Binding-site contacts:
Ligand atom C16 contacts residue ILE254 of chain 1.C at 4.1 Å (hydrophobic).
Ligand atom C8 contacts residue ILE254 of chain 1.C at 4.2 Å (hydrophobic).
Ligand atom C1 contacts residue VAL250 of chain 1.C at 4.0 Å (hydrophobic).
Ligand atom C8 contacts residue GLY226 of chain 1.C at 3.3 Å.
Ligand atom C4 contacts residue LEU253 of chain 1.C at 3.8 Å (hydrophobic).
Ligand atom C5 contacts residue LEU253 of chain 1.C at 3.7 Å (hydrophobic).
Ligand atom C1 contacts residue GLY226 of chain 1.C at 3.8 Å.
Ligand atom C2 contacts residue VAL250 of chain 1.C at 3.5 Å (hydrophobic).
Ligand atom C9 contacts residue VAL250 of chain 1.C at 4.0 Å (hydrophobic).
Ligand atom O17 contacts residue GLY230 of chain 1.C at 3.4 Å.
Ligand atom C6 contacts residue VAL250 of chain 1.C at 4.2 Å (hydrophobic).
Ligand atom O7 contacts residue VAL250 of chain 1.C at 3.6 Å.
Ligand atom C9 contacts residue GLY230 of chain 1.C at 3.4 Å.
Ligand atom C10 contacts residue ALA231 of chain 1.C at 3.9 Å (hydrophobic).
Ligand atom C10 contacts residue ILE254 of chain 1.C at 4.0 Å (hydrophobic).
Ligand atom C1 contacts residue PRO227 of chain 1.C at 3.8 Å (hydrophobic).
Ligand atom O7 contacts residue PRO227 of chain 1.C at 4.1 Å.
Ligand atom C10 contacts residue GLY226 of chain 1.C at 3.8 Å.
Ligand atom C9 contacts residue ALA231 of chain 1.C at 3.5 Å (hydrophobic).
Ligand atom C8 contacts residue VAL250 of chain 1.C at 3.8 Å (hydrophobic).
Ligand atom C3 contacts residue GLY226 of chain 1.C at 3.9 Å.
Ligand atom O17 contacts residue ILE166 of chain 1.C at 3.6 Å.
Ligand atom O17 contacts residue GLY226 of chain 1.C at 3.7 Å.
Ligand atom C16 contacts residue ALA231 of chain 1.C at 3.6 Å (hydrophobic).
Ligand atom C9 contacts residue ILE254 of chain 1.C at 3.5 Å (hydrophobic).
Ligand atom C9 contacts residue GLY226 of chain 1.C at 3.5 Å.
Ligand atom C15 contacts residue PRO227 of chain 1.C at 3.7 Å (hydrophobic).
Ligand atom N11 contacts residue PRO227 of chain 1.C at 3.9 Å.
Ligand atom C2 contacts residue PRO227 of chain 1.C at 3.8 Å (hydrophobic).
Ligand atom C10 contacts residue GLY230 of chain 1.C at 4.2 Å.
Ligand atom C2 contacts residue GLY226 of chain 1.C at 3.4 Å.
Ligand atom C10 contacts residue VAL250 of chain 1.C at 4.0 Å (hydrophobic).
Ligand atom C8 contacts residue ALA231 of chain 1.C at 4.2 Å (hydrophobic).
Ligand atom C3 contacts residue VAL250 of chain 1.C at 3.8 Å (hydrophobic).
Ligand atom C8 contacts residue GLY230 of chain 1.C at 3.8 Å.
Ligand atom C16 contacts residue SER234 of chain 1.C at 3.7 Å.
Ligand atom C6 contacts residue PRO227 of chain 1.C at 3.9 Å (hydrophobic).
Ligand atom O7 contacts residue GLY226 of chain 1.C at 3.1 Å.
Ligand atom C13 contacts residue VAL250 of chain 1.C at 3.6 Å (hydrophobic).
Ligand atom C12 contacts residue PRO227 of chain 1.C at 4.1 Å (hydrophobic).

This protein binds this small molecule.
Small molecule (SMILES): CCN(CC)c1ccc2c(C)cc(=O)oc2c1

Sequence of chain 1.C:
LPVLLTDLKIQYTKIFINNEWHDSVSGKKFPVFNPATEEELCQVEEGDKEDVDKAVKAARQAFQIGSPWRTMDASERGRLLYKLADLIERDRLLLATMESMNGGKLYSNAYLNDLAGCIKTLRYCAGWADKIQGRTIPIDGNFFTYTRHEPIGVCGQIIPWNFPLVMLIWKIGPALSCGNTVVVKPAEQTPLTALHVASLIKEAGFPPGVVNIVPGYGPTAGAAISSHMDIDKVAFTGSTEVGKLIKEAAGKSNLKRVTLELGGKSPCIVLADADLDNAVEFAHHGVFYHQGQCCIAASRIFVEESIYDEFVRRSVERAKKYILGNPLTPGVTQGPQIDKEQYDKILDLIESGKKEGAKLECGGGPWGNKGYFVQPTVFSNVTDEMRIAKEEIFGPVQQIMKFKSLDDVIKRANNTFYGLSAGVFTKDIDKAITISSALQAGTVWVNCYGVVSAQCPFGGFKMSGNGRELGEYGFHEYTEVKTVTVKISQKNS